Binding-site contacts:
Ligand atom O1 contacts residue CYS88 of chain 1.B at 3.3 Å.
Ligand atom C1 contacts residue GLU87 of chain 1.B at 3.8 Å.
Ligand atom O1 contacts residue GLU87 of chain 1.B at 3.9 Å.
Ligand atom N1 contacts residue CYS88 of chain 1.B at 3.6 Å.
Ligand atom C2 contacts residue CYS88 of chain 1.B at 2.8 Å (hydrophobic).
Ligand atom C1 contacts residue CYS88 of chain 1.B at 1.8 Å (hydrophobic).
Ligand atom C6 contacts residue PHE192 of chain 1.B at 4.1 Å (hydrophobic).
Ligand atom S1 contacts residue CYS88 of chain 1.B at 4.3 Å.
Ligand atom C2 contacts residue GLU87 of chain 1.B at 4.4 Å.
Ligand atom C7 contacts residue PHE192 of chain 1.B at 3.4 Å (hydrophobic).

Sequence of chain 1.B:
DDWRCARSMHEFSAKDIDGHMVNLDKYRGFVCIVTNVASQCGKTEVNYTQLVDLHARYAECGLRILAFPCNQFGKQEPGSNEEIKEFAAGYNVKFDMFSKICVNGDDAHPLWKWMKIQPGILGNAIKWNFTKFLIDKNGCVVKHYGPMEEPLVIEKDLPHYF

A small-molecule ligand and the protein it binds are described below.
Small molecule (SMILES): O=C(CBr)NCc1cccs1